A protein and the small-molecule ligand that binds it are described below.
Small molecule (SMILES): CN1C[C@H](C(=O)N[C@]2(C)O[C@@]3(O)[C@@H]4CCCN4C(=O)[C@H](Cc4ccccc4)N3C2=O)C[C@@H]2c3cccc4[nH]cc(c34)C[C@H]21

Sequence of chain 1.A:
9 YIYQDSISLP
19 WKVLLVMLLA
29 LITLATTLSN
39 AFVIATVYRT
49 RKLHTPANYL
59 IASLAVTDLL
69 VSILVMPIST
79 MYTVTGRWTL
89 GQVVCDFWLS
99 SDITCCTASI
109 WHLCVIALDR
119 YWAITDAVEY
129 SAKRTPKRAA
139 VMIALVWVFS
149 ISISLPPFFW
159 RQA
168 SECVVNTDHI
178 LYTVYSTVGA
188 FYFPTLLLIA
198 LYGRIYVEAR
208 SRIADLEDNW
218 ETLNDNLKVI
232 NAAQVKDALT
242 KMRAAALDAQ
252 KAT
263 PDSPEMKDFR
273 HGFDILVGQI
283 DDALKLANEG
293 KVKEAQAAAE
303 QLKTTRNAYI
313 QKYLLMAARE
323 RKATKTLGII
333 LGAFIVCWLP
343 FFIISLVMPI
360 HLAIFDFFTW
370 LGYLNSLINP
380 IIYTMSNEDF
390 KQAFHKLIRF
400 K

Binding-site contacts:
Ligand atom C8 contacts residue THR368 of chain 1.A at 3.8 Å.
Ligand atom C38 contacts residue LEU361 of chain 1.A at 3.4 Å (hydrophobic).
Ligand atom C39 contacts residue PHE364 of chain 1.A at 3.7 Å (hydrophobic).
Ligand atom C4 contacts residue CYS104 of chain 1.A at 3.4 Å (hydrophobic).
Ligand atom C2 contacts residue CYS104 of chain 1.A at 3.7 Å (hydrophobic).
Ligand atom C9 contacts residue ASP100 of chain 1.A at 3.6 Å.
Ligand atom N1 contacts residue THR105 of chain 1.A at 2.8 Å (h-bond).
Ligand atom C2 contacts residue PHE344 of chain 1.A at 3.7 Å (hydrophobic).
Ligand atom C17 contacts residue ILE101 of chain 1.A at 3.8 Å (hydrophobic).
Ligand atom C12 contacts residue ILE101 of chain 1.A at 3.5 Å (hydrophobic).
Ligand atom O19 contacts residue PHE343 of chain 1.A at 3.5 Å.
Ligand atom O24 contacts residue VAL172 of chain 1.A at 3.0 Å (h-bond).
Ligand atom C2 contacts residue THR105 of chain 1.A at 3.2 Å.
Ligand atom C22 contacts residue CYS170 of chain 1.A at 3.1 Å (hydrophobic).
Ligand atom C39 contacts residue ASP365 of chain 1.A at 3.3 Å.
Ligand atom C2 contacts residue ILE101 of chain 1.A at 3.7 Å (hydrophobic).
Ligand atom C7 contacts residue TRP340 of chain 1.A at 3.5 Å (hydrophobic).
Ligand atom C27 contacts residue PHE364 of chain 1.A at 3.5 Å (hydrophobic).
Ligand atom N1 contacts residue ALA187 of chain 1.A at 3.3 Å.
Ligand atom C29 contacts residue PHE364 of chain 1.A at 3.6 Å (hydrophobic).
Ligand atom N1 contacts residue PHE344 of chain 1.A at 3.8 Å.
Ligand atom O42 contacts residue PHE364 of chain 1.A at 3.4 Å.
Ligand atom C13 contacts residue ILE101 of chain 1.A at 3.5 Å (hydrophobic).
Ligand atom C15 contacts residue ILE101 of chain 1.A at 3.7 Å (hydrophobic).
Ligand atom C23 contacts residue VAL171 of chain 1.A at 3.7 Å (hydrophobic).
Ligand atom O42 contacts residue THR368 of chain 1.A at 3.5 Å.
Ligand atom O19 contacts residue THR368 of chain 1.A at 3.5 Å.
Ligand atom C32 contacts residue VAL172 of chain 1.A at 3.5 Å (hydrophobic).
Ligand atom C33 contacts residue MET350 of chain 1.A at 3.8 Å (hydrophobic).
Ligand atom C4 contacts residue ASP100 of chain 1.A at 3.3 Å.
Ligand atom C10 contacts residue PHE343 of chain 1.A at 3.6 Å (hydrophobic).
Ligand atom C5 contacts residue PHE343 of chain 1.A at 3.7 Å (hydrophobic).
Ligand atom N6 contacts residue ASP100 of chain 1.A at 3.0 Å (salt-bridge).
Ligand atom C8 contacts residue PHE343 of chain 1.A at 3.7 Å (hydrophobic).
Ligand atom C16 contacts residue ILE101 of chain 1.A at 3.7 Å (hydrophobic).
Ligand atom C8 contacts residue ASP100 of chain 1.A at 3.5 Å.
Ligand atom O24 contacts residue VAL171 of chain 1.A at 3.4 Å.
Ligand atom C14 contacts residue ILE101 of chain 1.A at 3.8 Å (hydrophobic).
Ligand atom C5 contacts residue ASP100 of chain 1.A at 3.5 Å.
Ligand atom C37 contacts residue LEU361 of chain 1.A at 3.6 Å (hydrophobic).